The small molecule below binds the protein below.
Small molecule (SMILES): CSCC[C@H](NC(=O)[C@H](CCSC)NC(=O)[C@@H](NC(=O)[C@H](CC(=O)O)NC(=O)[C@H](CC(C)C)NC(=O)[C@@H](N)Cc1cnc[nH]1)C(C)C)C(=O)N[C@@H](C)C(=O)N[C@@H](CCCN=C(N)N)C(=O)NCC(=O)O

Binding-site contacts:
Ligand atom O contacts residue ILE145 of chain 1.B at 3.6 Å.
Ligand atom N contacts residue LEU109 of chain 1.B at 3.7 Å.
Ligand atom N contacts residue LYS34 of chain 1.B at 3.8 Å.
Ligand atom OXT contacts residue LYS34 of chain 1.B at 2.7 Å (salt-bridge).
Ligand atom O contacts residue GLU31 of chain 1.B at 3.4 Å (salt-bridge).
Ligand atom CB contacts residue ALA118 of chain 1.B at 3.8 Å (hydrophobic).
Ligand atom O contacts residue TRP73 of chain 1.B at 3.1 Å.
Ligand atom C contacts residue GLU31 of chain 1.B at 3.5 Å.
Ligand atom O contacts residue ILE126 of chain 1.B at 3.4 Å.
Ligand atom CB contacts residue PHE75 of chain 1.B at 3.6 Å (hydrophobic).
Ligand atom CA contacts residue LYS69 of chain 1.B at 3.2 Å.
Ligand atom CA contacts residue ILE126 of chain 1.B at 3.6 Å (hydrophobic).
Ligand atom NH2 contacts residue TYR124 of chain 1.B at 3.5 Å.
Ligand atom OXT contacts residue TYR124 of chain 1.B at 3.4 Å (h-bond).
Ligand atom O contacts residue TYR120 of chain 1.B at 3.1 Å.
Ligand atom O contacts residue TRP30 of chain 1.B at 2.8 Å (h-bond).
Ligand atom O contacts residue TRP59 of chain 1.B at 3.5 Å.
Ligand atom O contacts residue LEU62 of chain 1.B at 3.8 Å.
Ligand atom O contacts residue TYR128 of chain 1.B at 2.3 Å (h-bond).
Ligand atom O contacts residue LEU109 of chain 1.B at 3.7 Å.
Ligand atom CB contacts residue LEU109 of chain 1.B at 3.8 Å (hydrophobic).
Ligand atom C contacts residue TRP59 of chain 1.B at 3.7 Å (hydrophobic).
Ligand atom CE contacts residue TYR120 of chain 1.B at 3.4 Å (hydrophobic).
Ligand atom CG contacts residue TYR120 of chain 1.B at 3.3 Å (hydrophobic).
Ligand atom C contacts residue LEU109 of chain 1.B at 3.6 Å (hydrophobic).
Ligand atom CG2 contacts residue ALA118 of chain 1.B at 3.4 Å (hydrophobic).
Ligand atom O contacts residue LYS34 of chain 1.B at 3.1 Å (salt-bridge).
Ligand atom CA contacts residue TYR120 of chain 1.B at 3.8 Å (hydrophobic).
Ligand atom CG2 contacts residue TYR120 of chain 1.B at 3.5 Å (hydrophobic).
Ligand atom C contacts residue TYR128 of chain 1.B at 3.4 Å (hydrophobic).
Ligand atom O contacts residue TRP59 of chain 1.B at 3.6 Å.
Ligand atom CA contacts residue TRP73 of chain 1.B at 3.7 Å (hydrophobic).
Ligand atom C contacts residue TRP30 of chain 1.B at 3.6 Å (hydrophobic).
Ligand atom CB contacts residue TRP73 of chain 1.B at 3.5 Å (hydrophobic).
Ligand atom N contacts residue LYS69 of chain 1.B at 3.0 Å (salt-bridge).
Ligand atom OXT contacts residue GLU31 of chain 1.B at 3.0 Å (salt-bridge).
Ligand atom N contacts residue TYR124 of chain 1.B at 3.3 Å (h-bond).
Ligand atom CG2 contacts residue LEU109 of chain 1.B at 3.6 Å (hydrophobic).
Ligand atom NH2 contacts residue SER122 of chain 1.B at 2.9 Å (h-bond).
Ligand atom O contacts residue TRP73 of chain 1.B at 3.2 Å (h-bond).

Sequence of chain 1.B:
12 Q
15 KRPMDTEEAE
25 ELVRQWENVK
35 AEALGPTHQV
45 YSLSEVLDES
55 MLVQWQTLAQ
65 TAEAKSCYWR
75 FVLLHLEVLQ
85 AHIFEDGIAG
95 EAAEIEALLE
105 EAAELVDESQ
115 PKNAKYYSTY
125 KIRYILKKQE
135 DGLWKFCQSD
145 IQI